Binding-site contacts:
Ligand atom N2 contacts residue ASN57 of chain 8.A at 2.6 Å (h-bond).
Ligand atom C7 contacts residue ASN57 of chain 8.A at 3.2 Å.
Ligand atom C2 contacts residue ASN57 of chain 8.A at 2.3 Å.
Ligand atom C5 contacts residue ASN57 of chain 8.A at 3.7 Å.
Ligand atom C4 contacts residue ASN57 of chain 8.A at 4.2 Å.
Ligand atom C8 contacts residue ASN57 of chain 8.A at 3.5 Å.
Ligand atom C3 contacts residue ASN57 of chain 8.A at 3.6 Å.
Ligand atom O7 contacts residue ASN57 of chain 8.A at 4.0 Å.
Ligand atom C5 contacts residue ARG14 of chain 8.A at 4.4 Å.
Ligand atom C1 contacts residue ARG14 of chain 8.A at 3.8 Å.
Ligand atom O5 contacts residue ASN57 of chain 8.A at 2.4 Å (h-bond).
Ligand atom O5 contacts residue ARG14 of chain 8.A at 4.3 Å.
Ligand atom C1 contacts residue ASN57 of chain 8.A at 1.4 Å.

A protein and the small-molecule ligand that binds it are described below.
Small molecule (SMILES): CC(=O)N[C@@H]1[C@@H](O)[C@H](O)[C@@H](CO)O[C@H]1O

Sequence of chain 8.A:
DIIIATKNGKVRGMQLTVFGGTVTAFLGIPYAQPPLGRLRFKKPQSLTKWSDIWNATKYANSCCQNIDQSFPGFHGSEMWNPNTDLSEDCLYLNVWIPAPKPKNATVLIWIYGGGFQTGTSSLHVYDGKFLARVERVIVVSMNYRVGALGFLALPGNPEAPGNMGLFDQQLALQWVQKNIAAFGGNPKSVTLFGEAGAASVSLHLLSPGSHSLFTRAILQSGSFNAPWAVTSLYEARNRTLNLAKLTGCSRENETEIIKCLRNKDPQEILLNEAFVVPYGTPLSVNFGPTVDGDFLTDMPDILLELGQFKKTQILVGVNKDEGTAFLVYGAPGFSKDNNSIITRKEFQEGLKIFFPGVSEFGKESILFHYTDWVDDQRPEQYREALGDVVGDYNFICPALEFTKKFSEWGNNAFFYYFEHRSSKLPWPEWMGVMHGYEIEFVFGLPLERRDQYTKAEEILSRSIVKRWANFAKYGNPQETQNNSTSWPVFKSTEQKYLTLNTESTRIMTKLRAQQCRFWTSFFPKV